Sequence of chain 1.B:
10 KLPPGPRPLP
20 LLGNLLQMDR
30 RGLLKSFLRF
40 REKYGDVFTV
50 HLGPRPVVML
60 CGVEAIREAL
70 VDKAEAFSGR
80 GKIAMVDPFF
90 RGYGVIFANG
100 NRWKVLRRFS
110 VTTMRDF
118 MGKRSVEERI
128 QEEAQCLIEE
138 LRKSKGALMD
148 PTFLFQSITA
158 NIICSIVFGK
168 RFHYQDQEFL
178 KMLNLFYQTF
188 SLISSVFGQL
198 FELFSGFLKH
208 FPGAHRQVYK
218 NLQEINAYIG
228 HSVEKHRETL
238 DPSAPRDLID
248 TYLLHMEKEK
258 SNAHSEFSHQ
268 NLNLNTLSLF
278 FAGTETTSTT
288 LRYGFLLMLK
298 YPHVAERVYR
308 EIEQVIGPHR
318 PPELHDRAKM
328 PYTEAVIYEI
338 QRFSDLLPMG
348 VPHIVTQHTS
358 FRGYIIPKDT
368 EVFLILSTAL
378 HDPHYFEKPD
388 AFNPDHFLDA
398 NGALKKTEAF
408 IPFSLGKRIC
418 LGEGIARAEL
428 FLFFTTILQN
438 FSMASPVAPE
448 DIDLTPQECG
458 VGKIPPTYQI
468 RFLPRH

Binding-site contacts:
Ligand atom C2 contacts residue THR283 of chain 1.B at 4.1 Å.
Ligand atom C1 contacts residue ALA279 of chain 1.B at 4.2 Å (hydrophobic).
Ligand atom C5 contacts residue PHE187 of chain 1.B at 3.3 Å (hydrophobic).
Ligand atom C4 contacts residue PHE187 of chain 1.B at 3.8 Å (hydrophobic).
Ligand atom C1 contacts residue PHE278 of chain 1.B at 4.5 Å (hydrophobic).
Ligand atom BR1 contacts residue ALA279 of chain 1.B at 3.8 Å.
Ligand atom C3 contacts residue LEU344 of chain 1.B at 3.7 Å (hydrophobic).
Ligand atom C5 contacts residue THR283 of chain 1.B at 4.5 Å.
Ligand atom C10 contacts residue PHE278 of chain 1.B at 4.0 Å (hydrophobic).
Ligand atom C8 contacts residue PHE278 of chain 1.B at 4.5 Å (hydrophobic).
Ligand atom C6 contacts residue ALA279 of chain 1.B at 4.1 Å (hydrophobic).
Ligand atom C9 contacts residue ILE82 of chain 1.B at 4.3 Å (hydrophobic).
Ligand atom C9 contacts residue VAL348 of chain 1.B at 4.0 Å (hydrophobic).
Ligand atom C3 contacts residue THR283 of chain 1.B at 3.7 Å.
Ligand atom C6 contacts residue PHE278 of chain 1.B at 3.4 Å (hydrophobic).
Ligand atom C4 contacts residue LEU344 of chain 1.B at 3.9 Å (hydrophobic).
Ligand atom BR1 contacts residue ILE95 of chain 1.B at 3.6 Å.
Ligand atom C10 contacts residue ILE95 of chain 1.B at 3.6 Å (hydrophobic).
Ligand atom C5 contacts residue PHE278 of chain 1.B at 4.3 Å (hydrophobic).
Ligand atom C2 contacts residue ALA279 of chain 1.B at 3.6 Å (hydrophobic).
Ligand atom C10 contacts residue ALA279 of chain 1.B at 4.1 Å (hydrophobic).
Ligand atom C8 contacts residue PHE187 of chain 1.B at 4.5 Å (hydrophobic).

This protein binds this small molecule.
Small molecule (SMILES): CC1(C)[C@@H]2CC[C@@]1(C)[C@H](Br)C2